Sequence of chain 1.A:
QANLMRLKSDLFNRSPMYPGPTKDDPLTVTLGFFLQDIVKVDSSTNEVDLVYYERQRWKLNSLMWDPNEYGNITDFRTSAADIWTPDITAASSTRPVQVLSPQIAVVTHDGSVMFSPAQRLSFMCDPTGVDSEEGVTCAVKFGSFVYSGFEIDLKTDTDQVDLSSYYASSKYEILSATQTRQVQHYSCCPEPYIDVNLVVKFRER

Binding-site contacts:
Ligand atom CAM contacts residue TYR205 of chain 1.E at 3.9 Å (hydrophobic).
Ligand atom CAI contacts residue SER184 of chain 1.A at 4.0 Å.
Ligand atom CAA contacts residue TYR72 of chain 1.A at 4.0 Å (hydrophobic).
Ligand atom CAE contacts residue CYS207 of chain 1.E at 3.4 Å (hydrophobic).
Ligand atom NAH contacts residue TYR72 of chain 1.A at 3.6 Å.
Ligand atom CAS contacts residue PHE164 of chain 1.E at 3.2 Å (hydrophobic).
Ligand atom CAC contacts residue SER135 of chain 1.A at 3.1 Å.
Ligand atom CAS contacts residue SER163 of chain 1.E at 3.6 Å.
Ligand atom CAF contacts residue PHE53 of chain 1.A at 3.7 Å (hydrophobic).
Ligand atom NAY contacts residue PHE164 of chain 1.E at 2.7 Å (h-bond).
Ligand atom CAB contacts residue CYS207 of chain 1.E at 3.7 Å (hydrophobic).
Ligand atom CAD contacts residue SER135 of chain 1.A at 3.0 Å.
Ligand atom OAJ contacts residue TYR72 of chain 1.A at 3.5 Å.
Ligand atom CAB contacts residue SER135 of chain 1.A at 3.7 Å.
Ligand atom CAD contacts residue CYS207 of chain 1.E at 3.8 Å (hydrophobic).
Ligand atom CAA contacts residue CYS207 of chain 1.E at 3.8 Å (hydrophobic).
Ligand atom CAE contacts residue PHE53 of chain 1.A at 3.5 Å (hydrophobic).
Ligand atom CAU contacts residue TYR212 of chain 1.E at 4.0 Å (hydrophobic).
Ligand atom OAJ contacts residue SER184 of chain 1.A at 3.6 Å (h-bond).
Ligand atom CAW contacts residue PHE164 of chain 1.E at 3.6 Å (hydrophobic).
Ligand atom CAE contacts residue SER135 of chain 1.A at 3.6 Å.
Ligand atom CAX contacts residue PHE164 of chain 1.E at 3.1 Å (hydrophobic).
Ligand atom CAK contacts residue TYR72 of chain 1.A at 3.8 Å (hydrophobic).
Ligand atom CAV contacts residue PHE164 of chain 1.E at 3.9 Å (hydrophobic).
Ligand atom CAU contacts residue CYS208 of chain 1.E at 3.9 Å (hydrophobic).
Ligand atom CAL contacts residue TYR72 of chain 1.A at 3.6 Å (hydrophobic).
Ligand atom CAC contacts residue CYS207 of chain 1.E at 3.9 Å (hydrophobic).
Ligand atom CAP contacts residue TYR205 of chain 1.E at 3.8 Å (hydrophobic).
Ligand atom CAT contacts residue TYR205 of chain 1.E at 3.8 Å (hydrophobic).
Ligand atom CAI contacts residue TYR72 of chain 1.A at 3.4 Å (hydrophobic).
Ligand atom OAO contacts residue TYR72 of chain 1.A at 3.4 Å (h-bond).
Ligand atom CAW contacts residue TYR72 of chain 1.A at 3.6 Å (hydrophobic).
Ligand atom CAS contacts residue TYR212 of chain 1.E at 3.9 Å (hydrophobic).
Ligand atom CAD contacts residue ARG74 of chain 1.A at 3.9 Å.
Ligand atom CAL contacts residue SER184 of chain 1.A at 3.5 Å.
Ligand atom CAC contacts residue CYS208 of chain 1.E at 3.9 Å (hydrophobic).
Ligand atom CAP contacts residue ALA110 of chain 1.E at 4.0 Å (hydrophobic).
Ligand atom OAJ contacts residue PHE53 of chain 1.A at 3.8 Å.
Ligand atom CAU contacts residue CYS207 of chain 1.E at 3.8 Å (hydrophobic).
Ligand atom CAF contacts residue CYS207 of chain 1.E at 3.5 Å (hydrophobic).

The small molecule below binds the protein below.
Small molecule (SMILES): O=C1C[C@@H]2OCC=C3CN4CC[C@]56c7ccccc7N1[C@H]5[C@H]2[C@H]3C[C@H]46

Sequence of chain 1.E:
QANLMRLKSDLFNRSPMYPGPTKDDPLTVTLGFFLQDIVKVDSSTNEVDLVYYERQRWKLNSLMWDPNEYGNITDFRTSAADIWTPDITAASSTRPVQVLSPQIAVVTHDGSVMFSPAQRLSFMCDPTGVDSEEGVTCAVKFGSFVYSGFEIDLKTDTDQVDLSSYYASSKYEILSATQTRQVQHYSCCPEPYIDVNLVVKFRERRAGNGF